Binding-site contacts:
Ligand atom NAF contacts residue HIS133 of chain 1.B at 3.5 Å (h-bond).
Ligand atom CAC contacts residue HIS133 of chain 1.B at 3.8 Å.
Ligand atom CAH contacts residue GLU160 of chain 1.B at 3.6 Å.
Ligand atom CAH contacts residue HIS133 of chain 1.B at 3.4 Å.
Ligand atom NAA contacts residue HIS133 of chain 1.B at 3.5 Å (h-bond).
Ligand atom NAF contacts residue GLU160 of chain 1.B at 2.8 Å (salt-bridge).
Ligand atom CAI contacts residue GLU160 of chain 1.B at 3.9 Å.
Ligand atom CAJ contacts residue HIS133 of chain 1.B at 3.6 Å.
Ligand atom CAI contacts residue HIS133 of chain 1.B at 3.5 Å.
Ligand atom CAB contacts residue HIS133 of chain 1.B at 3.8 Å.
Ligand atom NAA contacts residue GLU160 of chain 1.B at 2.9 Å (salt-bridge).
Ligand atom CAC contacts residue ARG6 of chain 1.B at 4.3 Å.
Ligand atom NAG contacts residue HIS133 of chain 1.B at 3.4 Å.
Ligand atom CAE contacts residue HIS133 of chain 1.B at 3.8 Å.
Ligand atom CAD contacts residue HIS133 of chain 1.B at 3.8 Å.
Ligand atom CAB contacts residue ARG6 of chain 1.B at 3.7 Å.
Ligand atom CAD contacts residue GLU160 of chain 1.B at 4.4 Å.

Sequence of chain 1.B:
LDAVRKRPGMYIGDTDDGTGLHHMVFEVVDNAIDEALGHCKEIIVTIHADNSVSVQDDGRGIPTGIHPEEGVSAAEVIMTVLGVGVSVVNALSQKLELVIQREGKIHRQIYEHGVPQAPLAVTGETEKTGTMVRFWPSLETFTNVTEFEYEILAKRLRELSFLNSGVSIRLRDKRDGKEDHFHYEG

This protein binds this small molecule.
Small molecule (SMILES): Nc1nc2ccccc2[nH]1